Binding-site contacts:
Ligand atom N12 contacts residue ASN1142 of chain 1.A at 4.3 Å.
Ligand atom N04 contacts residue SER1320 of chain 1.A at 3.5 Å (h-bond).
Ligand atom C13 contacts residue ASN1142 of chain 1.A at 3.6 Å.
Ligand atom C14 contacts residue TRP833 of chain 1.A at 3.9 Å (hydrophobic).
Ligand atom N03 contacts residue SER1320 of chain 1.A at 3.4 Å (h-bond).
Ligand atom O07 contacts residue TYR849 of chain 1.A at 3.5 Å (h-bond).
Ligand atom O06 contacts residue GLY1319 of chain 1.A at 3.4 Å (h-bond).
Ligand atom O07 contacts residue SER1320 of chain 1.A at 4.0 Å.
Ligand atom C02 contacts residue SER1320 of chain 1.A at 3.4 Å.
Ligand atom N12 contacts residue TRP833 of chain 1.A at 3.7 Å.
Ligand atom C14 contacts residue ASN1142 of chain 1.A at 3.4 Å.
Ligand atom N03 contacts residue GLY1319 of chain 1.A at 3.3 Å.
Ligand atom C11 contacts residue ASN1142 of chain 1.A at 3.8 Å.
Ligand atom O06 contacts residue SER1320 of chain 1.A at 3.0 Å (h-bond).
Ligand atom C10 contacts residue ASN1142 of chain 1.A at 3.5 Å.
Ligand atom S05 contacts residue SER1320 of chain 1.A at 3.8 Å.
Ligand atom N01 contacts residue SER1320 of chain 1.A at 4.0 Å.
Ligand atom N04 contacts residue GLY1319 of chain 1.A at 4.2 Å.
Ligand atom C02 contacts residue GLY1319 of chain 1.A at 3.6 Å.
Ligand atom N12 contacts residue GLU708 of chain 1.A at 2.8 Å (salt-bridge).
Ligand atom O06 contacts residue ASN1142 of chain 1.A at 3.9 Å.
Ligand atom O07 contacts residue GLN1318 of chain 1.A at 3.3 Å (h-bond).
Ligand atom C08 contacts residue TRP833 of chain 1.A at 4.0 Å (hydrophobic).
Ligand atom N03 contacts residue ASN1142 of chain 1.A at 3.5 Å (h-bond).
Ligand atom C11 contacts residue GLU708 of chain 1.A at 4.0 Å.
Ligand atom C09 contacts residue TRP833 of chain 1.A at 4.0 Å (hydrophobic).
Ligand atom N04 contacts residue HIS847 of chain 1.A at 3.4 Å (h-bond).
Ligand atom O06 contacts residue GLN1318 of chain 1.A at 3.3 Å.
Ligand atom N04 contacts residue GLU848 of chain 1.A at 4.0 Å.
Ligand atom N01 contacts residue GLY1319 of chain 1.A at 4.0 Å.
Ligand atom C10 contacts residue TRP833 of chain 1.A at 3.6 Å (hydrophobic).
Ligand atom C13 contacts residue GLU708 of chain 1.A at 3.8 Å.
Ligand atom C09 contacts residue TYR849 of chain 1.A at 3.9 Å (hydrophobic).
Ligand atom C02 contacts residue HIS847 of chain 1.A at 3.7 Å.
Ligand atom C13 contacts residue TRP833 of chain 1.A at 3.5 Å (hydrophobic).
Ligand atom N01 contacts residue HIS847 of chain 1.A at 3.0 Å (h-bond).
Ligand atom O07 contacts residue GLU848 of chain 1.A at 4.2 Å.
Ligand atom C08 contacts residue ASN1142 of chain 1.A at 3.9 Å.
Ligand atom C11 contacts residue TRP833 of chain 1.A at 3.3 Å (hydrophobic).
Ligand atom C09 contacts residue ASN1142 of chain 1.A at 3.9 Å.

A protein and the small-molecule ligand that binds it are described below.
Small molecule (SMILES): [H]/N=C(/N)NS(=O)(=O)c1ccc(N)cc1

Sequence of chain 1.A:
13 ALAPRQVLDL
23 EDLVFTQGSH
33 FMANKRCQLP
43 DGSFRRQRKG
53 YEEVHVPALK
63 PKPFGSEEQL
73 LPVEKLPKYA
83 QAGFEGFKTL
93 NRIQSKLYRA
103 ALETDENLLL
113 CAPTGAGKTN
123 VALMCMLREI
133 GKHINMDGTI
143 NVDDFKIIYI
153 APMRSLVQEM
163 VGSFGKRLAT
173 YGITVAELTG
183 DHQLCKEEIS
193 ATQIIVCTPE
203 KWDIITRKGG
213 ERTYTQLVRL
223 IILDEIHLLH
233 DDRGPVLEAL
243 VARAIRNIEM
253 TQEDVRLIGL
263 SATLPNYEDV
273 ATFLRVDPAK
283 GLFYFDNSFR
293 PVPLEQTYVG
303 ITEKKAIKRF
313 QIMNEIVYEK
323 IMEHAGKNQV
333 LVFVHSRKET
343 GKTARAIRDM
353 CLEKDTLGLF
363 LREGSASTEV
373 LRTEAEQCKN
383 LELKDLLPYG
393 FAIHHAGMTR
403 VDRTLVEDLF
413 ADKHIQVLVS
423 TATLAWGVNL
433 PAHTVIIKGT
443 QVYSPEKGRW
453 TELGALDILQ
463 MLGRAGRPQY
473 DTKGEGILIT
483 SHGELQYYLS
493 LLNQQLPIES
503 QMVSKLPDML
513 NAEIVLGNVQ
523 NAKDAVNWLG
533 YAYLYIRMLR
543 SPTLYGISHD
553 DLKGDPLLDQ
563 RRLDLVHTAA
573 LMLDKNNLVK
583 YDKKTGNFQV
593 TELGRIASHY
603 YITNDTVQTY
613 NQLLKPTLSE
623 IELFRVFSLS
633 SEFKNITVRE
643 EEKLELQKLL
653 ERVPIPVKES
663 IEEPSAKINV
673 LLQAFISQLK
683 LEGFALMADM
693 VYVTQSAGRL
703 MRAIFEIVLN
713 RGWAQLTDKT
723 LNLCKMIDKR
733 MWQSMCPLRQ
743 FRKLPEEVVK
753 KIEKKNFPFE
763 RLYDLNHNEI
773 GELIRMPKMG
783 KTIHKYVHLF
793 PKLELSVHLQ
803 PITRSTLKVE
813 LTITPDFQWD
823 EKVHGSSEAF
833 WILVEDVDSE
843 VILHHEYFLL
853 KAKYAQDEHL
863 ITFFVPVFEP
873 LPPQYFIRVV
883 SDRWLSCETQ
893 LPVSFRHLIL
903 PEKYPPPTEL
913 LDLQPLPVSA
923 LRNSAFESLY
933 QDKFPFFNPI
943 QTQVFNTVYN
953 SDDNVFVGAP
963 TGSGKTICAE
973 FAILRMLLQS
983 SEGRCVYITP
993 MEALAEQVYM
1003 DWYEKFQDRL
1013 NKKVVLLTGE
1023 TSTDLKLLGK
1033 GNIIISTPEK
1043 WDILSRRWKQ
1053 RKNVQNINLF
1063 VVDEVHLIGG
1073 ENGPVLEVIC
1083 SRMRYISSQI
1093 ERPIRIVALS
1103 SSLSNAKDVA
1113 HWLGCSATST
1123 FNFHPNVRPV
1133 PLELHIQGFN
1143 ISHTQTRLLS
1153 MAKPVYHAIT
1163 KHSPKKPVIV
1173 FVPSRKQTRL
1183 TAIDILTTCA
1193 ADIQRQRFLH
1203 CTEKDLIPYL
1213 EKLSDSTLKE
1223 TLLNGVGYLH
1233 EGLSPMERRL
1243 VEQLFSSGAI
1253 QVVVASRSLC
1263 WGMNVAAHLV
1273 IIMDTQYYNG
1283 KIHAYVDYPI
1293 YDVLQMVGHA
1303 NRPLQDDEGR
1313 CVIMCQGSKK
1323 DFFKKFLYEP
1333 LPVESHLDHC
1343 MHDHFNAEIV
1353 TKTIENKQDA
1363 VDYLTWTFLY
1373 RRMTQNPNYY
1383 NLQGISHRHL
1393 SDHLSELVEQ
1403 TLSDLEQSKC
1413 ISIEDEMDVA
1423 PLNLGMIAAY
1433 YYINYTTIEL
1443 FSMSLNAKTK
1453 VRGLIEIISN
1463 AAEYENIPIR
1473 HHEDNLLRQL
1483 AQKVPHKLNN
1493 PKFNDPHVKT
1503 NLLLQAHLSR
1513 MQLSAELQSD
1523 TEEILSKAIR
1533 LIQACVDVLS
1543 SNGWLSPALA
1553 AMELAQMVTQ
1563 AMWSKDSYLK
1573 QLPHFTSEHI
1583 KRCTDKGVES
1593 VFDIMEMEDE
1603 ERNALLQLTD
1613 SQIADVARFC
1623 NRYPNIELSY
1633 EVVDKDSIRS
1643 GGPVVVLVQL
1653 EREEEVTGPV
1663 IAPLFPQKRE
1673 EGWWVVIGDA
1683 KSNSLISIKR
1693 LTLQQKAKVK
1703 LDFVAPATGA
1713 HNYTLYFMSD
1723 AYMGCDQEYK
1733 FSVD